Binding-site contacts:
Ligand atom C1 contacts residue ASN110 of chain 1.D at 1.4 Å.
Ligand atom C7 contacts residue SER112 of chain 1.D at 4.0 Å.
Ligand atom O5 contacts residue HIS114 of chain 1.D at 3.5 Å (h-bond).
Ligand atom C5 contacts residue HIS114 of chain 1.D at 3.1 Å.
Ligand atom C7 contacts residue SER111 of chain 1.D at 4.0 Å.
Ligand atom O7 contacts residue ASN110 of chain 1.D at 3.6 Å.
Ligand atom O5 contacts residue ASN110 of chain 1.D at 2.4 Å (h-bond).
Ligand atom C8 contacts residue SER112 of chain 1.D at 3.9 Å.
Ligand atom O7 contacts residue HIS114 of chain 1.D at 3.9 Å.
Ligand atom N2 contacts residue SER112 of chain 1.D at 3.0 Å (h-bond).
Ligand atom C2 contacts residue ASN110 of chain 1.D at 2.4 Å.
Ligand atom C2 contacts residue HIS114 of chain 1.D at 4.0 Å.
Ligand atom C3 contacts residue ASN110 of chain 1.D at 3.8 Å.
Ligand atom C7 contacts residue HIS114 of chain 1.D at 4.5 Å.
Ligand atom C3 contacts residue HIS114 of chain 1.D at 3.8 Å.
Ligand atom C5 contacts residue ASN110 of chain 1.D at 3.6 Å.
Ligand atom C7 contacts residue ASN110 of chain 1.D at 3.5 Å.
Ligand atom C2 contacts residue SER112 of chain 1.D at 3.4 Å.
Ligand atom C1 contacts residue HIS114 of chain 1.D at 3.3 Å.
Ligand atom C6 contacts residue HIS114 of chain 1.D at 4.0 Å.
Ligand atom O4 contacts residue HIS114 of chain 1.D at 4.1 Å.
Ligand atom O7 contacts residue SER111 of chain 1.D at 4.5 Å.
Ligand atom C3 contacts residue SER112 of chain 1.D at 3.9 Å.
Ligand atom C5 contacts residue SER112 of chain 1.D at 4.5 Å.
Ligand atom N2 contacts residue ASN110 of chain 1.D at 2.9 Å (h-bond).
Ligand atom C4 contacts residue HIS114 of chain 1.D at 3.9 Å.
Ligand atom C8 contacts residue SER111 of chain 1.D at 2.9 Å.
Ligand atom C4 contacts residue ASN110 of chain 1.D at 4.2 Å.
Ligand atom O5 contacts residue SER112 of chain 1.D at 4.2 Å.
Ligand atom C1 contacts residue SER112 of chain 1.D at 3.0 Å.

The small molecule below binds the protein below.
Small molecule (SMILES): CC(=O)N[C@H]1[C@H](O[C@H]2[C@H](O)[C@@H](NC(C)=O)CO[C@@H]2CO)O[C@H](CO)[C@@H](O[C@@H]2O[C@H](CO)[C@@H](O)[C@H](O)[C@@H]2O)[C@@H]1O

Sequence of chain 1.D:
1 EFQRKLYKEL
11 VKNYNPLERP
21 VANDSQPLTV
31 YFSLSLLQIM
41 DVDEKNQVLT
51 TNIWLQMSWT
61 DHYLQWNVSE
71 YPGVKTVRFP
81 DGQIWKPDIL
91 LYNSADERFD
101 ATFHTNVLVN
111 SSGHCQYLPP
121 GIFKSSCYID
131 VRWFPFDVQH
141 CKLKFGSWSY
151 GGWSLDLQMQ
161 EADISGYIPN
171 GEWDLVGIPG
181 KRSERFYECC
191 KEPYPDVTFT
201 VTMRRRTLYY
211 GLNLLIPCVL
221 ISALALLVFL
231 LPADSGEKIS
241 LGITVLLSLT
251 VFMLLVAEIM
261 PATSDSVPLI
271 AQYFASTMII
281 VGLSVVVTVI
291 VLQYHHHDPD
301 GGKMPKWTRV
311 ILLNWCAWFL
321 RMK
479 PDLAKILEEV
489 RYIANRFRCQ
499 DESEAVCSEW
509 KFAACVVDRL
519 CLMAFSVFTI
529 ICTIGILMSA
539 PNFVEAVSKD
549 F